Sequence of chain 29.C:
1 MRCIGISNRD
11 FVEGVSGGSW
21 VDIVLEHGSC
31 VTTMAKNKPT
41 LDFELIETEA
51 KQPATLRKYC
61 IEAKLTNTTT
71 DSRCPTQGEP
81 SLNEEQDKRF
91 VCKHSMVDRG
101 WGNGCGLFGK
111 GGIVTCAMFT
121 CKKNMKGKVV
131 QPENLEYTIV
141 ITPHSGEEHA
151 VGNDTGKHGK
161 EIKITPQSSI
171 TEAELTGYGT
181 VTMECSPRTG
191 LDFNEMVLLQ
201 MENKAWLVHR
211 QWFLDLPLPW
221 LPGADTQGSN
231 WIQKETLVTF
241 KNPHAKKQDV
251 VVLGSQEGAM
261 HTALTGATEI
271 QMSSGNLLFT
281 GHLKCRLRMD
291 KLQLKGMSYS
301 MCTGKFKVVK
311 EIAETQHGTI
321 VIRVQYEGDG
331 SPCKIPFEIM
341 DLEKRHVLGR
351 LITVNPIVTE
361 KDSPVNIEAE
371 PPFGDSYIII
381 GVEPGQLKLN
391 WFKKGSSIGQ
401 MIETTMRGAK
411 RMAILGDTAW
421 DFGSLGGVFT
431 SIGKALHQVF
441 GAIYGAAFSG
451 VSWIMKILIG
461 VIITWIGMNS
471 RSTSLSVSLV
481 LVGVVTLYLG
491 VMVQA

Binding-site contacts:
Ligand atom O6 contacts residue ASN67 of chain 29.C at 3.7 Å.
Ligand atom C2 contacts residue ASN67 of chain 29.C at 2.4 Å.
Ligand atom C3 contacts residue ASN67 of chain 29.C at 3.8 Å.
Ligand atom C8 contacts residue MET118 of chain 29.C at 4.0 Å (hydrophobic).
Ligand atom C5 contacts residue ASN67 of chain 29.C at 3.8 Å.
Ligand atom O5 contacts residue ASN67 of chain 29.C at 2.5 Å (h-bond).
Ligand atom N2 contacts residue ASN67 of chain 29.C at 2.8 Å (h-bond).
Ligand atom C7 contacts residue ASN67 of chain 29.C at 3.7 Å.
Ligand atom C1 contacts residue ASN67 of chain 29.C at 1.4 Å.
Ligand atom C4 contacts residue ASN67 of chain 29.C at 4.3 Å.
Ligand atom C8 contacts residue ARG89 of chain 29.C at 4.1 Å.
Ligand atom C7 contacts residue PHE90 of chain 29.C at 4.3 Å (hydrophobic).
Ligand atom O7 contacts residue ASN67 of chain 29.C at 4.1 Å.
Ligand atom C8 contacts residue PHE90 of chain 29.C at 3.6 Å (hydrophobic).

A small-molecule ligand and the protein it binds are described below.
Small molecule (SMILES): CC(=O)N[C@@H]1[C@@H](O)[C@H](O)[C@@H](CO)O[C@H]1O